Sequence of chain 1.B:
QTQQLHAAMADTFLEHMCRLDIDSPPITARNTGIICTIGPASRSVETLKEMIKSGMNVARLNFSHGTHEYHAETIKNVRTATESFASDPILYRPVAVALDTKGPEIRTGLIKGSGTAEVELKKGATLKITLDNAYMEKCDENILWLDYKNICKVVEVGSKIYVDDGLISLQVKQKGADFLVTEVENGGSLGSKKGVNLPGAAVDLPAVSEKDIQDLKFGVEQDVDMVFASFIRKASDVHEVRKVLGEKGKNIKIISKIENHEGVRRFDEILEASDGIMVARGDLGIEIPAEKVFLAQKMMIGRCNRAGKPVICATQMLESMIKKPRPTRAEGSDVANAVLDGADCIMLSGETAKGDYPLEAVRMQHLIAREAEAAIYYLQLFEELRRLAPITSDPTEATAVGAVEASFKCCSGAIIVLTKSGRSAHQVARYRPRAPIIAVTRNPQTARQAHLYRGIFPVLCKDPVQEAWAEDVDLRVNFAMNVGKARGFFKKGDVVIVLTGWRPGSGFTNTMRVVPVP

A small-molecule ligand and the protein it binds are described below.
Small molecule (SMILES): CC(=O)C(=O)O

Binding-site contacts:
Ligand atom O3 contacts residue ASP283 of chain 1.B at 3.0 Å (salt-bridge).
Ligand atom CB contacts residue ALA280 of chain 1.B at 4.2 Å (hydrophobic).
Ligand atom CA contacts residue LYS257 of chain 1.B at 3.6 Å.
Ligand atom CB contacts residue ARG60 of chain 1.B at 3.8 Å.
Ligand atom O contacts residue ASP283 of chain 1.B at 2.5 Å (salt-bridge).
Ligand atom CA contacts residue GLU259 of chain 1.B at 3.4 Å.
Ligand atom CA contacts residue ALA280 of chain 1.B at 4.0 Å (hydrophobic).
Ligand atom C contacts residue ASP283 of chain 1.B at 3.6 Å.
Ligand atom O contacts residue ALA280 of chain 1.B at 3.8 Å.
Ligand atom CA contacts residue THR315 of chain 1.B at 4.5 Å.
Ligand atom O3 contacts residue GLU259 of chain 1.B at 2.7 Å (salt-bridge).
Ligand atom CB contacts residue THR315 of chain 1.B at 4.1 Å.
Ligand atom CB contacts residue LYS257 of chain 1.B at 3.1 Å.
Ligand atom OXT contacts residue THR315 of chain 1.B at 2.7 Å (h-bond).
Ligand atom C contacts residue GLU259 of chain 1.B at 3.5 Å.
Ligand atom OXT contacts residue ARG281 of chain 1.B at 3.7 Å.
Ligand atom OXT contacts residue GLY282 of chain 1.B at 3.1 Å (h-bond).
Ligand atom C contacts residue THR315 of chain 1.B at 3.8 Å.
Ligand atom OXT contacts residue ASP283 of chain 1.B at 4.0 Å.
Ligand atom C contacts residue ALA280 of chain 1.B at 3.7 Å (hydrophobic).
Ligand atom O contacts residue GLU259 of chain 1.B at 3.2 Å (salt-bridge).
Ligand atom C contacts residue GLY282 of chain 1.B at 3.8 Å.
Ligand atom OXT contacts residue ALA280 of chain 1.B at 3.3 Å.
Ligand atom CA contacts residue ASP283 of chain 1.B at 3.7 Å.
Ligand atom O3 contacts residue LYS257 of chain 1.B at 3.3 Å (salt-bridge).
Ligand atom O contacts residue GLY282 of chain 1.B at 3.4 Å.